Binding-site contacts:
Ligand atom C5 contacts residue TYR535 of chain 1.B at 3.3 Å (hydrophobic).
Ligand atom C9 contacts residue PRO532 of chain 1.B at 3.3 Å (hydrophobic).
Ligand atom C3 contacts residue TYR535 of chain 1.B at 3.2 Å (hydrophobic).
Ligand atom C13 contacts residue PRO527 of chain 1.A at 3.5 Å (hydrophobic).
Ligand atom C13 contacts residue GLY760 of chain 1.A at 3.1 Å.
Ligand atom C17 contacts residue ILE519 of chain 1.B at 3.5 Å (hydrophobic).
Ligand atom C4 contacts residue PRO532 of chain 1.B at 3.2 Å (hydrophobic).
Ligand atom C17 contacts residue VAL526 of chain 1.A at 3.1 Å (hydrophobic).
Ligand atom N1 contacts residue GLU530 of chain 1.A at 3.2 Å.
Ligand atom O contacts residue PRO532 of chain 1.B at 3.5 Å.
Ligand atom C2 contacts residue TYR535 of chain 1.B at 3.0 Å (hydrophobic).
Ligand atom C4 contacts residue TYR535 of chain 1.B at 3.4 Å (hydrophobic).
Ligand atom C contacts residue PHE528 of chain 1.A at 2.7 Å (hydrophobic).
Ligand atom C3 contacts residue PRO532 of chain 1.B at 3.6 Å (hydrophobic).
Ligand atom S contacts residue GLU530 of chain 1.A at 2.7 Å (salt-bridge).
Ligand atom C1 contacts residue TYR535 of chain 1.B at 3.1 Å (hydrophobic).
Ligand atom C8 contacts residue PRO532 of chain 1.B at 3.7 Å (hydrophobic).
Ligand atom C1 contacts residue PHE528 of chain 1.A at 3.1 Å (hydrophobic).
Ligand atom C6 contacts residue GLU530 of chain 1.A at 3.5 Å.
Ligand atom O2 contacts residue ILE519 of chain 1.B at 3.2 Å.
Ligand atom S contacts residue PHE528 of chain 1.A at 2.9 Å (h-bond).
Ligand atom N1 contacts residue TYR535 of chain 1.B at 3.1 Å.
Ligand atom C6 contacts residue TYR535 of chain 1.B at 2.8 Å (hydrophobic).
Ligand atom C1 contacts residue PRO527 of chain 1.A at 3.3 Å (hydrophobic).
Ligand atom S contacts residue VAL529 of chain 1.A at 3.3 Å (h-bond).
Ligand atom S contacts residue TYR535 of chain 1.B at 3.1 Å.
Ligand atom O1 contacts residue THR758 of chain 1.A at 3.6 Å.
Ligand atom C12 contacts residue GLY760 of chain 1.A at 3.0 Å.
Ligand atom N contacts residue TYR535 of chain 1.B at 2.9 Å.
Ligand atom C16 contacts residue VAL526 of chain 1.A at 3.3 Å (hydrophobic).
Ligand atom O2 contacts residue VAL526 of chain 1.A at 2.9 Å.
Ligand atom C2 contacts residue PRO527 of chain 1.A at 3.3 Å (hydrophobic).
Ligand atom C11 contacts residue GLY760 of chain 1.A at 3.6 Å.
Ligand atom C15 contacts residue PRO527 of chain 1.A at 3.5 Å (hydrophobic).
Ligand atom C12 contacts residue PRO527 of chain 1.A at 3.1 Å (hydrophobic).
Ligand atom C10 contacts residue PRO532 of chain 1.B at 3.7 Å (hydrophobic).
Ligand atom C16 contacts residue PRO527 of chain 1.A at 3.1 Å (hydrophobic).
Ligand atom C contacts residue VAL783 of chain 1.A at 3.6 Å (hydrophobic).
Ligand atom C14 contacts residue PRO527 of chain 1.A at 3.7 Å (hydrophobic).
Ligand atom O contacts residue GLY757 of chain 1.B at 3.3 Å (h-bond).

A small-molecule ligand and the protein it binds are described below.
Small molecule (SMILES): Cc1sc2nc(COc3ccc(F)cc3)cc(=O)n2c1[C@@H]1C[C@H]1CO

Sequence of chain 1.B:
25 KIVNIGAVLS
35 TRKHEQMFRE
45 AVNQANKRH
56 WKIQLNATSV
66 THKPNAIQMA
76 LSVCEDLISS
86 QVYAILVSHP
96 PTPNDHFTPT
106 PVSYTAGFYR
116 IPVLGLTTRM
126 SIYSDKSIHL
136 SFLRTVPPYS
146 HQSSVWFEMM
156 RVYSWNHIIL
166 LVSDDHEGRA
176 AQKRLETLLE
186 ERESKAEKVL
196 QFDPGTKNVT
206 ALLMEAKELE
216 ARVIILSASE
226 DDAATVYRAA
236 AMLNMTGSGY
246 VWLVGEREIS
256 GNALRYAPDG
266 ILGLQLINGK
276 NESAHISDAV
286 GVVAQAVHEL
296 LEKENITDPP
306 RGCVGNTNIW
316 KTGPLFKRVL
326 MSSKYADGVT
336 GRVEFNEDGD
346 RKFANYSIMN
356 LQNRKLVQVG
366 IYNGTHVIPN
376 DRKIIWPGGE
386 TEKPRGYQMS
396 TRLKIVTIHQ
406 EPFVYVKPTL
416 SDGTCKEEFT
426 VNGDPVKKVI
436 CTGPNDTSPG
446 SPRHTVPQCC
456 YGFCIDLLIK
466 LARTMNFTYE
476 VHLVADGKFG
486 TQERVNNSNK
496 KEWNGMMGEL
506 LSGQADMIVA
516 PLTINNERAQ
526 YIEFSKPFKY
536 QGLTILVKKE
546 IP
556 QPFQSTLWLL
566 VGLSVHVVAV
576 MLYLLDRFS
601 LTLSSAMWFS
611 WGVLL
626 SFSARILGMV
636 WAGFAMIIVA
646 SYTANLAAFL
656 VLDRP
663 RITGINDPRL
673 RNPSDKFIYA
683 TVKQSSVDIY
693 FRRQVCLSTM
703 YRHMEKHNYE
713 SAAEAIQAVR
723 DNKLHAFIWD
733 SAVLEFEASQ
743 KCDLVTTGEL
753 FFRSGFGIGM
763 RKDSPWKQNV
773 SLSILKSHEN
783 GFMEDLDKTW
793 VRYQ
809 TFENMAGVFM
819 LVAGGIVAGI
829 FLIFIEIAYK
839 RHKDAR

Sequence of chain 1.A:
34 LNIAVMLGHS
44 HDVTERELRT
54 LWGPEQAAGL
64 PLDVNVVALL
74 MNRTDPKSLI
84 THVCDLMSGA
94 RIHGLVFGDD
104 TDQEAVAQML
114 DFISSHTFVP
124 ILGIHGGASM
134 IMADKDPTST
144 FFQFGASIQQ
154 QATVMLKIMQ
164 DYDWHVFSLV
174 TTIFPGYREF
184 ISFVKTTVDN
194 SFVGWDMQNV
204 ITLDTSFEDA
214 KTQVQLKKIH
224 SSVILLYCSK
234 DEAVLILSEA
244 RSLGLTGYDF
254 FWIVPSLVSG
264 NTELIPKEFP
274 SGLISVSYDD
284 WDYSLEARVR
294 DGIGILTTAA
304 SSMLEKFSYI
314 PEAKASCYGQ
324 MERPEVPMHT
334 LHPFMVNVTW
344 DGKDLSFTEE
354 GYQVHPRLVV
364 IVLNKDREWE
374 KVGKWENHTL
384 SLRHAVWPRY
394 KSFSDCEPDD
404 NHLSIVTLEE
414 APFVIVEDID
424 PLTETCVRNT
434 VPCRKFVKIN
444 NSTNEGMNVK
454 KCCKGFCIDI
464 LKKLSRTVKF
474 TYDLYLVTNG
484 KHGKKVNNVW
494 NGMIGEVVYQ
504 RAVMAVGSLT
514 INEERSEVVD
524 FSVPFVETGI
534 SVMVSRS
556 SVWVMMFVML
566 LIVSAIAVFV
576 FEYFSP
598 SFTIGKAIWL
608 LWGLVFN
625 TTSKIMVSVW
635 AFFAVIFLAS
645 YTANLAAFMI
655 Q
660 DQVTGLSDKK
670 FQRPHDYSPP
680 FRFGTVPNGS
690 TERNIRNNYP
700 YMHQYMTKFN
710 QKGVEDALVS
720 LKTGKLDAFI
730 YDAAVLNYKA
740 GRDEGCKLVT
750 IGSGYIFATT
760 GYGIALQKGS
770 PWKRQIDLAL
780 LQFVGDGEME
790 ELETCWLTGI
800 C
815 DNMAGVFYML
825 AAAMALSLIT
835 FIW